The small molecule below binds the protein below.
Small molecule (SMILES): CC(=O)N[C@@H]1[C@@H](O)[C@H](O)[C@@H](CO)O[C@H]1O

Sequence of chain 1.D:
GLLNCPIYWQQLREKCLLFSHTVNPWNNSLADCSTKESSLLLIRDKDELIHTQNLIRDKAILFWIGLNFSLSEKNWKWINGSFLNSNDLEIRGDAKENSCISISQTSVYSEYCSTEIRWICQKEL

Binding-site contacts:
Ligand atom C6 contacts residue ARG47 of chain 1.D at 3.8 Å.
Ligand atom C3 contacts residue ASN83 of chain 1.D at 3.8 Å.
Ligand atom C1 contacts residue SER85 of chain 1.D at 4.1 Å.
Ligand atom O7 contacts residue ASN83 of chain 1.D at 3.3 Å (h-bond).
Ligand atom N2 contacts residue SER85 of chain 1.D at 3.0 Å (h-bond).
Ligand atom C6 contacts residue LEU45 of chain 1.D at 3.9 Å (hydrophobic).
Ligand atom C5 contacts residue ASN83 of chain 1.D at 3.7 Å.
Ligand atom C1 contacts residue TRP81 of chain 1.D at 4.4 Å (hydrophobic).
Ligand atom C2 contacts residue ASN83 of chain 1.D at 2.5 Å.
Ligand atom O6 contacts residue ILE46 of chain 1.D at 3.6 Å.
Ligand atom O5 contacts residue TRP81 of chain 1.D at 4.2 Å.
Ligand atom C5 contacts residue TRP81 of chain 1.D at 3.9 Å (hydrophobic).
Ligand atom O5 contacts residue LEU45 of chain 1.D at 4.0 Å.
Ligand atom O5 contacts residue ASN83 of chain 1.D at 2.4 Å (h-bond).
Ligand atom C2 contacts residue SER85 of chain 1.D at 3.9 Å.
Ligand atom C4 contacts residue ASN83 of chain 1.D at 4.3 Å.
Ligand atom C8 contacts residue SER85 of chain 1.D at 3.5 Å.
Ligand atom C3 contacts residue SER85 of chain 1.D at 4.1 Å.
Ligand atom C6 contacts residue ILE46 of chain 1.D at 3.3 Å (hydrophobic).
Ligand atom C1 contacts residue ASN83 of chain 1.D at 1.5 Å.
Ligand atom O6 contacts residue LEU45 of chain 1.D at 3.6 Å.
Ligand atom C7 contacts residue SER85 of chain 1.D at 3.7 Å.
Ligand atom C6 contacts residue TRP81 of chain 1.D at 3.8 Å (hydrophobic).
Ligand atom C8 contacts residue ASN83 of chain 1.D at 4.4 Å.
Ligand atom N2 contacts residue ASN83 of chain 1.D at 2.9 Å (h-bond).
Ligand atom O6 contacts residue ARG47 of chain 1.D at 3.4 Å (salt-bridge).
Ligand atom C7 contacts residue ASN83 of chain 1.D at 3.3 Å.